Sequence of chain 2.A:
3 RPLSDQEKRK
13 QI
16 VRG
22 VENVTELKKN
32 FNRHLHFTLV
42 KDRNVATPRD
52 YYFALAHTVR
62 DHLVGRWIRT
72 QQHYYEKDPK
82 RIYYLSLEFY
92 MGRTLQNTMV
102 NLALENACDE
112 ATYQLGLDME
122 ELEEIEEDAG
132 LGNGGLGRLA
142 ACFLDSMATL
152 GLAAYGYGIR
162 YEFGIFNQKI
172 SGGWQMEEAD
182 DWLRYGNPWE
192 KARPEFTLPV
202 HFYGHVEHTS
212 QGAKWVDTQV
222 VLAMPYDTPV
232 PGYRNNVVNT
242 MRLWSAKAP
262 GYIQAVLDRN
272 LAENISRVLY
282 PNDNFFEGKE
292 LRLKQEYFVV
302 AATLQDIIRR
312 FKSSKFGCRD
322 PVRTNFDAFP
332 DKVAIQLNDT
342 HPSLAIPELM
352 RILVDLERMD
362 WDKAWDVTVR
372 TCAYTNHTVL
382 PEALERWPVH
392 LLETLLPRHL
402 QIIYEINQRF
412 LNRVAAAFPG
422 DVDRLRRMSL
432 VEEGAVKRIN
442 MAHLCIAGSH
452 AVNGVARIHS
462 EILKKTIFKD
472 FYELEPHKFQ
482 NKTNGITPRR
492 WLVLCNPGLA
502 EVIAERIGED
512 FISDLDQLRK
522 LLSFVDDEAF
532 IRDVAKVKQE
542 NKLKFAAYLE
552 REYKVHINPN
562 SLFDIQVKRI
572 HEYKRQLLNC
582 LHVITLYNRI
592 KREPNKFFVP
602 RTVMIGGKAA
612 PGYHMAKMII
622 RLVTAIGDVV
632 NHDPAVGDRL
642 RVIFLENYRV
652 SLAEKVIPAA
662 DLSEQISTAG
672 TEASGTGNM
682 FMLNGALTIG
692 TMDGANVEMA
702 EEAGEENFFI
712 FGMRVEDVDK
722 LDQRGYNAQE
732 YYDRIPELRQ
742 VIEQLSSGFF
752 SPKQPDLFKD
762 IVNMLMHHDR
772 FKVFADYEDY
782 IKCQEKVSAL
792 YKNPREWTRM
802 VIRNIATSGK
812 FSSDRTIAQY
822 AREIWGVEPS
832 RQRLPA

The small molecule below binds the protein below.
Small molecule (SMILES): OC[C@H]1O[C@H](O)[C@H](O)[C@@H](O)[C@@H]1O

Binding-site contacts:
Ligand atom O2 contacts residue ASN285 of chain 2.A at 3.2 Å (h-bond).
Ligand atom O3 contacts residue GLU673 of chain 2.A at 2.7 Å (salt-bridge).
Ligand atom O5 contacts residue HIS378 of chain 2.A at 3.4 Å (h-bond).
Ligand atom C6 contacts residue GLY136 of chain 2.A at 3.9 Å.
Ligand atom C6 contacts residue LEU137 of chain 2.A at 3.9 Å (hydrophobic).
Ligand atom O5 contacts residue LEU137 of chain 2.A at 3.7 Å.
Ligand atom C2 contacts residue GLU673 of chain 2.A at 3.9 Å.
Ligand atom O4 contacts residue ASN485 of chain 2.A at 3.4 Å (h-bond).
Ligand atom O6 contacts residue HIS378 of chain 2.A at 2.7 Å (h-bond).
Ligand atom O3 contacts residue GLY676 of chain 2.A at 3.1 Å (h-bond).
Ligand atom O3 contacts residue ALA674 of chain 2.A at 3.6 Å.
Ligand atom C5 contacts residue HIS378 of chain 2.A at 4.1 Å.
Ligand atom C6 contacts residue LEU140 of chain 2.A at 3.6 Å (hydrophobic).
Ligand atom O6 contacts residue VAL456 of chain 2.A at 3.2 Å.
Ligand atom O2 contacts residue GLU673 of chain 2.A at 3.2 Å (salt-bridge).
Ligand atom C5 contacts residue LEU137 of chain 2.A at 3.7 Å (hydrophobic).
Ligand atom O5 contacts residue GLY136 of chain 2.A at 4.2 Å.
Ligand atom O4 contacts residue GLY676 of chain 2.A at 2.8 Å (h-bond).
Ligand atom C2 contacts residue ASN285 of chain 2.A at 4.2 Å.
Ligand atom C1 contacts residue LEU137 of chain 2.A at 4.1 Å (hydrophobic).
Ligand atom C6 contacts residue ASN485 of chain 2.A at 3.4 Å.
Ligand atom C2 contacts residue HIS378 of chain 2.A at 3.4 Å.
Ligand atom O1 contacts residue LEU137 of chain 2.A at 3.4 Å (h-bond).
Ligand atom O1 contacts residue ASN285 of chain 2.A at 4.0 Å.
Ligand atom C3 contacts residue GLY676 of chain 2.A at 3.8 Å.
Ligand atom C1 contacts residue HIS378 of chain 2.A at 3.9 Å.
Ligand atom O4 contacts residue THR677 of chain 2.A at 4.1 Å.
Ligand atom O3 contacts residue SER675 of chain 2.A at 3.1 Å (h-bond).
Ligand atom O2 contacts residue TYR574 of chain 2.A at 3.1 Å (h-bond).
Ligand atom C5 contacts residue GLY136 of chain 2.A at 3.8 Å.
Ligand atom O1 contacts residue GLY136 of chain 2.A at 3.7 Å.
Ligand atom O6 contacts residue LEU140 of chain 2.A at 3.5 Å.
Ligand atom C4 contacts residue ASN485 of chain 2.A at 3.9 Å.
Ligand atom O4 contacts residue SER675 of chain 2.A at 3.7 Å.
Ligand atom O6 contacts residue ASN485 of chain 2.A at 2.9 Å (h-bond).
Ligand atom O2 contacts residue HIS378 of chain 2.A at 3.9 Å.
Ligand atom C3 contacts residue GLU673 of chain 2.A at 3.6 Å.
Ligand atom C6 contacts residue HIS378 of chain 2.A at 3.5 Å.
Ligand atom C4 contacts residue SER675 of chain 2.A at 4.2 Å.
Ligand atom C4 contacts residue GLY676 of chain 2.A at 3.7 Å.